Binding-site contacts:
Ligand atom OAL contacts residue VAL138 of chain 2.A at 3.8 Å.
Ligand atom OAL contacts residue PRP1 of chain 2.B at 3.5 Å.
Ligand atom OAE contacts residue SER21 of chain 2.A at 3.7 Å.
Ligand atom NAA contacts residue LEU24 of chain 2.A at 4.0 Å.
Ligand atom CAD contacts residue LEU24 of chain 2.A at 3.7 Å (hydrophobic).
Ligand atom CAB contacts residue PRP1 of chain 2.B at 4.2 Å.
Ligand atom OAF contacts residue ILE37 of chain 2.A at 3.3 Å.
Ligand atom CAI contacts residue VAL138 of chain 2.A at 4.2 Å (hydrophobic).
Ligand atom OAE contacts residue VAL294 of chain 2.A at 3.5 Å.
Ligand atom NAG contacts residue PHE262 of chain 2.A at 4.1 Å.
Ligand atom CAD contacts residue GLN266 of chain 2.A at 4.0 Å.
Ligand atom OAL contacts residue SER174 of chain 2.A at 2.6 Å (h-bond).
Ligand atom CAJ contacts residue PRP1 of chain 2.B at 3.6 Å.
Ligand atom CAB contacts residue VAL294 of chain 2.A at 4.3 Å (hydrophobic).
Ligand atom OAK contacts residue PRP1 of chain 2.B at 4.1 Å.
Ligand atom CAD contacts residue SER21 of chain 2.A at 3.6 Å.
Ligand atom NAG contacts residue LEU24 of chain 2.A at 3.5 Å.
Ligand atom OAF contacts residue VAL294 of chain 2.A at 3.8 Å.
Ligand atom CAC contacts residue GLN266 of chain 2.A at 4.2 Å.
Ligand atom OAE contacts residue GLN266 of chain 2.A at 3.1 Å (h-bond).
Ligand atom CAB contacts residue LEU24 of chain 2.A at 3.9 Å (hydrophobic).
Ligand atom OAE contacts residue LEU24 of chain 2.A at 3.9 Å.
Ligand atom CAI contacts residue PRP1 of chain 2.B at 3.9 Å.
Ligand atom CAD contacts residue VAL294 of chain 2.A at 3.8 Å (hydrophobic).
Ligand atom CAI contacts residue LEU24 of chain 2.A at 4.0 Å (hydrophobic).
Ligand atom CAJ contacts residue VAL138 of chain 2.A at 3.8 Å (hydrophobic).
Ligand atom CAJ contacts residue SER174 of chain 2.A at 3.5 Å.
Ligand atom CAC contacts residue VAL294 of chain 2.A at 3.7 Å (hydrophobic).
Ligand atom OAK contacts residue PRO173 of chain 2.A at 3.4 Å.
Ligand atom CAC contacts residue LEU24 of chain 2.A at 3.6 Å (hydrophobic).
Ligand atom OAK contacts residue SER174 of chain 2.A at 3.0 Å (h-bond).
Ligand atom NAH contacts residue LEU24 of chain 2.A at 3.7 Å.
Ligand atom NAG contacts residue GLN266 of chain 2.A at 3.5 Å (h-bond).
Ligand atom OAF contacts residue SER21 of chain 2.A at 2.7 Å (h-bond).
Ligand atom OAK contacts residue VAL138 of chain 2.A at 4.2 Å.
Ligand atom OAF contacts residue LEU24 of chain 2.A at 3.9 Å.
Ligand atom NAA contacts residue SER139 of chain 2.A at 3.9 Å.
Ligand atom NAG contacts residue VAL294 of chain 2.A at 3.9 Å.
Ligand atom NAA contacts residue ILE37 of chain 2.A at 4.0 Å.
Ligand atom NAA contacts residue PRP1 of chain 2.B at 4.0 Å.

The small molecule below binds the protein below.
Small molecule (SMILES): Nc1c(C(=O)O)n[nH]c1C(=O)O

Sequence of chain 2.A:
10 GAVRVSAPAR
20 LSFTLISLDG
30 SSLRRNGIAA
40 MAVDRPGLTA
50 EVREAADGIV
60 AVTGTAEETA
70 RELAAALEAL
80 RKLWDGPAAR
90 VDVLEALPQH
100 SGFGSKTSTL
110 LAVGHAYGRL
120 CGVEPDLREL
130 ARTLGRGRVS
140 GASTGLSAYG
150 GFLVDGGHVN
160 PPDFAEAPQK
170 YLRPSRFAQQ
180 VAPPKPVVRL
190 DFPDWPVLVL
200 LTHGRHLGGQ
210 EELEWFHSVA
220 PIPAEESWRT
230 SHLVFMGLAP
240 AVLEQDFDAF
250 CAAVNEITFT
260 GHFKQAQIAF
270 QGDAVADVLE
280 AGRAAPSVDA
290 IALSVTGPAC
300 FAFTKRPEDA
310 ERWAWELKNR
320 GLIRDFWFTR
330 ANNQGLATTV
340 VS